The protein below binds the small molecule below.
Small molecule (SMILES): CC(=O)N[C@@H]1[C@@H](O)[C@H](O)[C@@H](CO)O[C@H]1O

Sequence of chain 1.A:
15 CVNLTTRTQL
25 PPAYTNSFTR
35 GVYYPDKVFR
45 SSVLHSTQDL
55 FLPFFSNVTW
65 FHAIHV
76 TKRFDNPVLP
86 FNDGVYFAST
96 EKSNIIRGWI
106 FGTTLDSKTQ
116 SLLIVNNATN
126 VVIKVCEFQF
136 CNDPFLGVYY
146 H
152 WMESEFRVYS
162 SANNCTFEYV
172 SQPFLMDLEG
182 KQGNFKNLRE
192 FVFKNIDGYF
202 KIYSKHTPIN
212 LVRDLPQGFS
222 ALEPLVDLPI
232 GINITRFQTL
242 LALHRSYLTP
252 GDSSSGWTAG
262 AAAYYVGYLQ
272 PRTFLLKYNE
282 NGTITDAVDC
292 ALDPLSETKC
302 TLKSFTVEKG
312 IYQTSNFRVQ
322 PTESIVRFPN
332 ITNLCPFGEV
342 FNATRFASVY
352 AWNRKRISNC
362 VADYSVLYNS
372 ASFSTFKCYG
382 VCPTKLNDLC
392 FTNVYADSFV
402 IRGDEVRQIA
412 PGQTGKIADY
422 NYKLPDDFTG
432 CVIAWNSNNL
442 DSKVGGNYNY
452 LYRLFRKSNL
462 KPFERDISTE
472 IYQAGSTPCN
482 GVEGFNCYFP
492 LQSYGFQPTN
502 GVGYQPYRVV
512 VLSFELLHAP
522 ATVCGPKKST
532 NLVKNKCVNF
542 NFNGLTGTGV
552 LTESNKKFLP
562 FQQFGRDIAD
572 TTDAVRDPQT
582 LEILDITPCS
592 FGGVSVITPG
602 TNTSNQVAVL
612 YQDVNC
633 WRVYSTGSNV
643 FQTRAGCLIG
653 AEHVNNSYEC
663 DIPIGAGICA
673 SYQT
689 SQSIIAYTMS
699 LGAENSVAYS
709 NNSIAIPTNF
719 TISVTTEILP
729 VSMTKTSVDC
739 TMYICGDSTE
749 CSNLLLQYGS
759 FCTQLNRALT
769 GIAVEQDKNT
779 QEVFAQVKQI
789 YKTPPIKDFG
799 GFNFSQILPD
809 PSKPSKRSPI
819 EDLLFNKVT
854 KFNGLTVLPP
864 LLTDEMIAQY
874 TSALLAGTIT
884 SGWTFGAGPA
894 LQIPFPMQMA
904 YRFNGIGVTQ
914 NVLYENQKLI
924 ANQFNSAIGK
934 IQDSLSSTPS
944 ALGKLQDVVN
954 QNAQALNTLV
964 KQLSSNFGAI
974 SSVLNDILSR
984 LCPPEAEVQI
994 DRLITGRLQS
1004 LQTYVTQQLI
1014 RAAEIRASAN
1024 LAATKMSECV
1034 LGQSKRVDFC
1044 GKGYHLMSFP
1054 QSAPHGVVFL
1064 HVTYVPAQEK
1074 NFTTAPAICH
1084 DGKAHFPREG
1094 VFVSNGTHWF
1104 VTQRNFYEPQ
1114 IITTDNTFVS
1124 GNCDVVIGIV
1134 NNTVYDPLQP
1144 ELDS

Binding-site contacts:
Ligand atom C2 contacts residue ASN616 of chain 1.A at 2.6 Å.
Ligand atom C7 contacts residue ASN616 of chain 1.A at 3.2 Å.
Ligand atom N2 contacts residue ASN616 of chain 1.A at 2.9 Å (h-bond).
Ligand atom O7 contacts residue ASN616 of chain 1.A at 3.5 Å (h-bond).
Ligand atom O5 contacts residue ASN616 of chain 1.A at 2.5 Å (h-bond).
Ligand atom C3 contacts residue ASN616 of chain 1.A at 3.9 Å.
Ligand atom C1 contacts residue ASN616 of chain 1.A at 1.5 Å.
Ligand atom C4 contacts residue ASN616 of chain 1.A at 4.4 Å.
Ligand atom C8 contacts residue ASN616 of chain 1.A at 3.6 Å.
Ligand atom C8 contacts residue GLN644 of chain 1.A at 3.7 Å.
Ligand atom C5 contacts residue ASN616 of chain 1.A at 3.8 Å.